Binding-site contacts:
Ligand atom N03 contacts residue PHE40 of chain 1.C at 3.6 Å.
Ligand atom O04 contacts residue PHE40 of chain 1.C at 3.4 Å.
Ligand atom N08 contacts residue TYR61 of chain 1.C at 4.1 Å.
Ligand atom C14 contacts residue TYR47 of chain 1.C at 3.5 Å (hydrophobic).
Ligand atom C17 contacts residue TRP37 of chain 1.C at 3.5 Å (hydrophobic).
Ligand atom C10 contacts residue TYR47 of chain 1.C at 3.5 Å (hydrophobic).
Ligand atom N03 contacts residue HIS64 of chain 1.C at 3.8 Å.
Ligand atom C15 contacts residue TRP66 of chain 1.C at 3.6 Å (hydrophobic).
Ligand atom O04 contacts residue TYR61 of chain 1.C at 3.9 Å.
Ligand atom C10 contacts residue HIS59 of chain 1.C at 3.5 Å.
Ligand atom O16 contacts residue SER60 of chain 1.C at 2.8 Å (h-bond).
Ligand atom N08 contacts residue TYR47 of chain 1.C at 3.5 Å (h-bond).
Ligand atom O16 contacts residue HIS64 of chain 1.C at 2.7 Å (h-bond).
Ligand atom C12 contacts residue HIS59 of chain 1.C at 3.8 Å.
Ligand atom C15 contacts residue TRP37 of chain 1.C at 3.9 Å (hydrophobic).
Ligand atom C17 contacts residue HIS64 of chain 1.C at 3.8 Å.
Ligand atom C19 contacts residue TYR61 of chain 1.C at 3.8 Å (hydrophobic).
Ligand atom C15 contacts residue SER60 of chain 1.C at 3.8 Å.
Ligand atom N11 contacts residue HIS59 of chain 1.C at 2.8 Å (h-bond).
Ligand atom N03 contacts residue TYR61 of chain 1.C at 4.0 Å.
Ligand atom C09 contacts residue TYR47 of chain 1.C at 3.7 Å (hydrophobic).
Ligand atom O16 contacts residue TRP37 of chain 1.C at 3.9 Å.
Ligand atom N03 contacts residue ASN16 of chain 1.C at 3.7 Å.
Ligand atom O04 contacts residue HIS64 of chain 1.C at 3.3 Å.
Ligand atom C02 contacts residue TYR61 of chain 1.C at 3.8 Å (hydrophobic).
Ligand atom C17 contacts residue TYR47 of chain 1.C at 3.4 Å (hydrophobic).
Ligand atom O16 contacts residue TYR61 of chain 1.C at 3.9 Å.
Ligand atom C15 contacts residue HIS64 of chain 1.C at 3.7 Å.
Ligand atom O16 contacts residue TRP66 of chain 1.C at 4.0 Å.
Ligand atom C06 contacts residue TRP37 of chain 1.C at 4.1 Å (hydrophobic).
Ligand atom C05 contacts residue TYR61 of chain 1.C at 3.9 Å (hydrophobic).
Ligand atom C15 contacts residue TYR47 of chain 1.C at 3.9 Å (hydrophobic).
Ligand atom C14 contacts residue TRP66 of chain 1.C at 3.5 Å (hydrophobic).
Ligand atom C07 contacts residue TYR61 of chain 1.C at 3.9 Å (hydrophobic).
Ligand atom C09 contacts residue HIS59 of chain 1.C at 3.4 Å.
Ligand atom O13 contacts residue TYR47 of chain 1.C at 2.6 Å (h-bond).
Ligand atom C14 contacts residue SER60 of chain 1.C at 4.0 Å.
Ligand atom O18 contacts residue TYR61 of chain 1.C at 3.7 Å.
Ligand atom C14 contacts residue HIS59 of chain 1.C at 3.6 Å.
Ligand atom C01 contacts residue TYR61 of chain 1.C at 3.9 Å (hydrophobic).

Sequence of chain 1.C:
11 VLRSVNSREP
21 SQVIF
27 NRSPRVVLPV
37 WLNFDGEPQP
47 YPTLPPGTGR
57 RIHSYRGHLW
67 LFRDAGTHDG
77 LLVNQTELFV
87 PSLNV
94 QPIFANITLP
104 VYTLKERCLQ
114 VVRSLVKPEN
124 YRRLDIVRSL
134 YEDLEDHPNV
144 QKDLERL

This small molecule binds to this protein.
Small molecule (SMILES): CNC(=O)[C@@H]1C[C@@H](O)CN1C(=O)Cc1cc(C)no1